Binding-site contacts:
Ligand atom C5 contacts residue HIS235 of chain 1.A at 3.9 Å.
Ligand atom C15 contacts residue GOL1 of chain 1.D at 3.4 Å.
Ligand atom C18 contacts residue GLN42 of chain 1.A at 3.3 Å.
Ligand atom C19 contacts residue VAL117 of chain 1.A at 4.1 Å (hydrophobic).
Ligand atom C19 contacts residue ARG120 of chain 1.A at 3.8 Å.
Ligand atom C27 contacts residue VAL132 of chain 1.A at 4.1 Å (hydrophobic).
Ligand atom C27 contacts residue PHE144 of chain 1.A at 4.0 Å (hydrophobic).
Ligand atom C17 contacts residue LEU43 of chain 1.A at 4.0 Å (hydrophobic).
Ligand atom C2 contacts residue LEU239 of chain 1.A at 4.0 Å (hydrophobic).
Ligand atom C12 contacts residue LEU80 of chain 1.A at 4.0 Å (hydrophobic).
Ligand atom C3 contacts residue ILE153 of chain 1.A at 4.1 Å (hydrophobic).
Ligand atom C1 contacts residue PHE242 of chain 1.A at 3.8 Å (hydrophobic).
Ligand atom C17 contacts residue GOL1 of chain 1.D at 4.1 Å.
Ligand atom C19 contacts residue MET121 of chain 1.A at 3.7 Å (hydrophobic).
Ligand atom C25 contacts residue MET121 of chain 1.A at 3.9 Å (hydrophobic).
Ligand atom C7 contacts residue PHE144 of chain 1.A at 4.1 Å (hydrophobic).
Ligand atom C24 contacts residue MET121 of chain 1.A at 3.7 Å (hydrophobic).
Ligand atom O1 contacts residue GLN42 of chain 1.A at 3.0 Å (h-bond).
Ligand atom C3 contacts residue HIS235 of chain 1.A at 3.6 Å.
Ligand atom C14 contacts residue GOL1 of chain 1.D at 3.8 Å.
Ligand atom C17 contacts residue GLN42 of chain 1.A at 3.4 Å.
Ligand atom C15 contacts residue ALA83 of chain 1.A at 4.0 Å (hydrophobic).
Ligand atom C6 contacts residue PHE144 of chain 1.A at 4.1 Å (hydrophobic).
Ligand atom C2 contacts residue LEU147 of chain 1.A at 4.1 Å (hydrophobic).
Ligand atom C1 contacts residue LEU147 of chain 1.A at 4.0 Å (hydrophobic).
Ligand atom C14 contacts residue HIS79 of chain 1.A at 3.7 Å.
Ligand atom C11 contacts residue PHE134 of chain 1.A at 4.0 Å (hydrophobic).
Ligand atom C4 contacts residue LEU147 of chain 1.A at 3.9 Å (hydrophobic).
Ligand atom C22 contacts residue ALA124 of chain 1.A at 4.0 Å (hydrophobic).
Ligand atom C15 contacts residue HIS79 of chain 1.A at 4.1 Å.
Ligand atom C22 contacts residue PHE133 of chain 1.A at 4.0 Å (hydrophobic).
Ligand atom C6 contacts residue ILE153 of chain 1.A at 4.0 Å (hydrophobic).
Ligand atom C20 contacts residue MET121 of chain 1.A at 3.7 Å (hydrophobic).
Ligand atom C10 contacts residue CYS76 of chain 1.A at 3.8 Å (hydrophobic).
Ligand atom C16 contacts residue GOL1 of chain 1.D at 3.7 Å.
Ligand atom C1 contacts residue LEU239 of chain 1.A at 3.8 Å (hydrophobic).
Ligand atom C11 contacts residue HIS79 of chain 1.A at 4.2 Å.
Ligand atom C20 contacts residue VAL117 of chain 1.A at 3.9 Å (hydrophobic).
Ligand atom C3 contacts residue LEU152 of chain 1.A at 3.8 Å (hydrophobic).
Ligand atom C22 contacts residue VAL132 of chain 1.A at 4.1 Å (hydrophobic).

Sequence of chain 1.A:
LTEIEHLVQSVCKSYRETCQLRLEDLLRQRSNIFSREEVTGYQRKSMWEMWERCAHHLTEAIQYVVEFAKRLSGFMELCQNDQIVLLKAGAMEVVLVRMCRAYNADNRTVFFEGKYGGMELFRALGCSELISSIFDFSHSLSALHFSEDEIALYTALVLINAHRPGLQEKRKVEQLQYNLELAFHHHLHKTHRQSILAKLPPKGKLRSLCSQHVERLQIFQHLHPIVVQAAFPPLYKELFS

The small molecule below binds the protein below.
Small molecule (SMILES): CC(C)=CCC[C@@H](C)[C@H]1CC[C@H]2[C@@H]3CC=C4C[C@@H](O)CC[C@]4(C)[C@H]3CC[C@]12C